Sequence of chain 1.B:
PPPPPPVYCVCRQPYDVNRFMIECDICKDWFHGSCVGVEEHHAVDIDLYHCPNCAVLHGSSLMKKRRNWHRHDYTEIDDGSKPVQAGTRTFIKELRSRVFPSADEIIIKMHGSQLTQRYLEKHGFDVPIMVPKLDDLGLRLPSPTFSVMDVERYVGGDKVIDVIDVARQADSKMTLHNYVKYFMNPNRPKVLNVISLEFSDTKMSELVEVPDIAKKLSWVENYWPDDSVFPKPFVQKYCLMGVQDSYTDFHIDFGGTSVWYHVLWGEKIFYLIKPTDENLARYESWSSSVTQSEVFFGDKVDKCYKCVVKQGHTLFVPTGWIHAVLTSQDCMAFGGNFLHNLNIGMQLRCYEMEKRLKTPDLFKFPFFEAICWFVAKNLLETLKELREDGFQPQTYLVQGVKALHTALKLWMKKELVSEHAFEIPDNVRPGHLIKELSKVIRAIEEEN

Binding-site contacts:
Ligand atom O3 contacts residue LEU271 of chain 1.B at 4.4 Å.
Ligand atom O2 contacts residue ASP284 of chain 1.B at 3.0 Å (salt-bridge).
Ligand atom O1 contacts residue FE21 of chain 1.J at 4.2 Å.
Ligand atom C1 contacts residue ASP284 of chain 1.B at 4.3 Å.
Ligand atom C1 contacts residue HIS282 of chain 1.B at 4.1 Å.
Ligand atom C5 contacts residue TYR292 of chain 1.B at 4.1 Å (hydrophobic).
Ligand atom C4 contacts residue VAL356 of chain 1.B at 3.5 Å (hydrophobic).
Ligand atom O5 contacts residue HIS354 of chain 1.B at 3.7 Å.
Ligand atom C2 contacts residue FE21 of chain 1.J at 3.2 Å.
Ligand atom O3 contacts residue ILE226 of chain 1.B at 3.4 Å.
Ligand atom O3 contacts residue LYS299 of chain 1.B at 3.1 Å (salt-bridge).
Ligand atom C3 contacts residue ILE226 of chain 1.B at 4.3 Å (hydrophobic).
Ligand atom O4 contacts residue ASN224 of chain 1.B at 4.5 Å.
Ligand atom O5 contacts residue VAL356 of chain 1.B at 3.9 Å.
Ligand atom C5 contacts residue LYS299 of chain 1.B at 3.7 Å.
Ligand atom O2 contacts residue FE21 of chain 1.J at 2.2 Å.
Ligand atom O2 contacts residue HIS282 of chain 1.B at 3.5 Å (h-bond).
Ligand atom C4 contacts residue THR279 of chain 1.B at 3.6 Å.
Ligand atom O1 contacts residue LEU271 of chain 1.B at 4.0 Å.
Ligand atom O3 contacts residue TYR292 of chain 1.B at 3.6 Å.
Ligand atom O4 contacts residue LYS299 of chain 1.B at 3.6 Å (salt-bridge).
Ligand atom O5 contacts residue THR279 of chain 1.B at 4.2 Å.
Ligand atom O5 contacts residue FE21 of chain 1.J at 2.7 Å.
Ligand atom O1 contacts residue OXY1 of chain 1.K at 2.8 Å (h-bond).
Ligand atom C5 contacts residue ILE226 of chain 1.B at 3.9 Å (hydrophobic).
Ligand atom C5 contacts residue THR279 of chain 1.B at 3.8 Å.
Ligand atom O2 contacts residue HIS354 of chain 1.B at 4.2 Å.
Ligand atom C4 contacts residue ILE226 of chain 1.B at 4.4 Å (hydrophobic).
Ligand atom C1 contacts residue OXY1 of chain 1.K at 3.7 Å.
Ligand atom O4 contacts residue THR279 of chain 1.B at 3.7 Å.
Ligand atom O4 contacts residue VAL356 of chain 1.B at 3.2 Å.
Ligand atom C2 contacts residue HIS282 of chain 1.B at 3.9 Å.
Ligand atom C1 contacts residue FE21 of chain 1.J at 3.0 Å.
Ligand atom O2 contacts residue OXY1 of chain 1.K at 3.7 Å.
Ligand atom C3 contacts residue LEU271 of chain 1.B at 4.4 Å (hydrophobic).
Ligand atom O4 contacts residue THR358 of chain 1.B at 3.7 Å.
Ligand atom C5 contacts residue VAL356 of chain 1.B at 3.9 Å (hydrophobic).
Ligand atom O1 contacts residue ILE226 of chain 1.B at 4.2 Å.
Ligand atom O5 contacts residue HIS282 of chain 1.B at 3.0 Å (h-bond).

A small-molecule ligand and the protein it binds are described below.
Small molecule (SMILES): O=C(O)CCC(=O)C(=O)O